Binding-site contacts:
Ligand atom O5 contacts residue ASN275 of chain 1.A at 2.5 Å (h-bond).
Ligand atom C5 contacts residue ASN275 of chain 1.A at 3.6 Å.
Ligand atom O7 contacts residue VAL274 of chain 1.A at 2.8 Å (h-bond).
Ligand atom N2 contacts residue ASN275 of chain 1.A at 3.0 Å (h-bond).
Ligand atom C3 contacts residue ASN275 of chain 1.A at 3.8 Å.
Ligand atom C1 contacts residue HIS253 of chain 1.A at 4.4 Å.
Ligand atom C7 contacts residue ASN275 of chain 1.A at 3.4 Å.
Ligand atom C8 contacts residue GLY273 of chain 1.A at 4.4 Å.
Ligand atom O5 contacts residue HIS253 of chain 1.A at 4.0 Å.
Ligand atom C7 contacts residue GLY273 of chain 1.A at 4.0 Å.
Ligand atom O7 contacts residue ASN275 of chain 1.A at 3.5 Å (h-bond).
Ligand atom C1 contacts residue ASN275 of chain 1.A at 1.5 Å.
Ligand atom C7 contacts residue VAL274 of chain 1.A at 3.7 Å (hydrophobic).
Ligand atom C4 contacts residue ASN275 of chain 1.A at 4.3 Å.
Ligand atom C8 contacts residue ASN275 of chain 1.A at 4.1 Å.
Ligand atom O7 contacts residue GLY273 of chain 1.A at 3.0 Å (h-bond).
Ligand atom C2 contacts residue ASN275 of chain 1.A at 2.7 Å.
Ligand atom C8 contacts residue GLU250 of chain 1.A at 4.3 Å.
Ligand atom N2 contacts residue VAL274 of chain 1.A at 4.2 Å.

Sequence of chain 1.A:
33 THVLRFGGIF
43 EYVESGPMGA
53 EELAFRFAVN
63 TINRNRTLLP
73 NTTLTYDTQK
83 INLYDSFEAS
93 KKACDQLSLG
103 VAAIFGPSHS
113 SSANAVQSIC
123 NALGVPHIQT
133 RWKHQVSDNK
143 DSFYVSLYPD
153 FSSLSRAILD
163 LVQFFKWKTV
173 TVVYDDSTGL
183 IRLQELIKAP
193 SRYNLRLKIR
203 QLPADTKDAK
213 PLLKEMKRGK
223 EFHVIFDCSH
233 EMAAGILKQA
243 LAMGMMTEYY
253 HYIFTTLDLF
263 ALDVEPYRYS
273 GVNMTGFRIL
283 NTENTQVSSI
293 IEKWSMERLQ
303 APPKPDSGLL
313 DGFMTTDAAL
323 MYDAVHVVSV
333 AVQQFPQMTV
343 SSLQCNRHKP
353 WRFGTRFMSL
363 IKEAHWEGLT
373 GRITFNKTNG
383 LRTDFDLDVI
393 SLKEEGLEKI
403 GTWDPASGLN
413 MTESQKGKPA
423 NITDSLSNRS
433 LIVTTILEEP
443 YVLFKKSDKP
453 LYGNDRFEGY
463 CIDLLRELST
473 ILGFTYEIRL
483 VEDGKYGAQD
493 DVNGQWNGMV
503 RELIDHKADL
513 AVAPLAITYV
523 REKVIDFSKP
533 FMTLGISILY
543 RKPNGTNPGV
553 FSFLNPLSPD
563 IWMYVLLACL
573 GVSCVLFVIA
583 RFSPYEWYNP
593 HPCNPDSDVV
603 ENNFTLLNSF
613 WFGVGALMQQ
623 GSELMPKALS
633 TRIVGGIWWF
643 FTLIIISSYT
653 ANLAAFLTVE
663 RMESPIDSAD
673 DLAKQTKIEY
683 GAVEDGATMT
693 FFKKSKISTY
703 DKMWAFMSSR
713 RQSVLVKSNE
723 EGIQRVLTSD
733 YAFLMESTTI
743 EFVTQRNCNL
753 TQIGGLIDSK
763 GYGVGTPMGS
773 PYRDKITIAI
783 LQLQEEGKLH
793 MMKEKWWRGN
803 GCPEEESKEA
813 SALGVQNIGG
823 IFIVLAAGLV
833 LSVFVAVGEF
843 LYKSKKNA

The protein below binds the small molecule below.
Small molecule (SMILES): CC(=O)N[C@@H]1[C@@H](O)[C@H](O)[C@@H](CO)O[C@H]1O